The protein below binds the small molecule below.
Small molecule (SMILES): O=C(O)[C@H]1CCCC[C@H]1C(=O)N1CCc2ccccc2[C@H]1CN1C(=O)c2ccccc2C1=O

Binding-site contacts:
Ligand atom C28 contacts residue ASN70 of chain 1.A at 4.0 Å.
Ligand atom C3 contacts residue ARG98 of chain 1.B at 3.7 Å.
Ligand atom C14 contacts residue TYR255 of chain 1.B at 3.9 Å (hydrophobic).
Ligand atom C21 contacts residue ALA239 of chain 1.B at 3.9 Å (hydrophobic).
Ligand atom O33 contacts residue ARG98 of chain 1.B at 2.8 Å (salt-bridge).
Ligand atom C12 contacts residue TYR255 of chain 1.B at 3.9 Å (hydrophobic).
Ligand atom C15 contacts residue PHE260 of chain 1.B at 3.8 Å (hydrophobic).
Ligand atom C16 contacts residue TYR255 of chain 1.B at 4.0 Å (hydrophobic).
Ligand atom C1 contacts residue ALA239 of chain 1.B at 3.6 Å (hydrophobic).
Ligand atom C13 contacts residue TYR255 of chain 1.B at 3.7 Å (hydrophobic).
Ligand atom C17 contacts residue ASN70 of chain 1.A at 4.0 Å.
Ligand atom C9 contacts residue GLY286 of chain 1.B at 3.9 Å.
Ligand atom C10 contacts residue ALA239 of chain 1.B at 3.7 Å (hydrophobic).
Ligand atom C1 contacts residue ARG98 of chain 1.B at 3.8 Å.
Ligand atom C15 contacts residue TYR255 of chain 1.B at 3.9 Å (hydrophobic).
Ligand atom C12 contacts residue SER285 of chain 1.B at 3.9 Å.
Ligand atom C5 contacts residue ARG98 of chain 1.B at 4.0 Å.
Ligand atom C5 contacts residue ALA239 of chain 1.B at 3.6 Å (hydrophobic).
Ligand atom O22 contacts residue SER285 of chain 1.B at 2.7 Å (h-bond).
Ligand atom C2 contacts residue ARG98 of chain 1.B at 3.5 Å.
Ligand atom N11 contacts residue TYR255 of chain 1.B at 3.9 Å.
Ligand atom C4 contacts residue GLY192 of chain 1.B at 3.6 Å.
Ligand atom C19 contacts residue TYR255 of chain 1.B at 3.9 Å (hydrophobic).
Ligand atom C16 contacts residue PRO67 of chain 1.A at 4.0 Å (hydrophobic).
Ligand atom O33 contacts residue ASN97 of chain 1.B at 3.4 Å (h-bond).
Ligand atom C17 contacts residue TYR255 of chain 1.B at 3.7 Å (hydrophobic).
Ligand atom O32 contacts residue ASN97 of chain 1.B at 3.6 Å (h-bond).
Ligand atom C18 contacts residue TYR255 of chain 1.B at 3.9 Å (hydrophobic).
Ligand atom C27 contacts residue TYR17 of chain 1.B at 3.8 Å (hydrophobic).
Ligand atom C21 contacts residue ARG98 of chain 1.B at 3.9 Å.
Ligand atom O22 contacts residue TYR255 of chain 1.B at 4.0 Å.
Ligand atom C26 contacts residue TYR17 of chain 1.B at 3.6 Å (hydrophobic).
Ligand atom C31 contacts residue ARG98 of chain 1.B at 3.3 Å.
Ligand atom O32 contacts residue ARG98 of chain 1.B at 3.2 Å.
Ligand atom C31 contacts residue ASN97 of chain 1.B at 3.7 Å.
Ligand atom C3 contacts residue GLY145 of chain 1.B at 4.1 Å.
Ligand atom O22 contacts residue PHE260 of chain 1.B at 3.9 Å.
Ligand atom C2 contacts residue ALA239 of chain 1.B at 3.8 Å (hydrophobic).
Ligand atom C9 contacts residue GLY47 of chain 1.B at 3.8 Å.
Ligand atom C3 contacts residue ALA239 of chain 1.B at 4.0 Å (hydrophobic).

Sequence of chain 1.A:
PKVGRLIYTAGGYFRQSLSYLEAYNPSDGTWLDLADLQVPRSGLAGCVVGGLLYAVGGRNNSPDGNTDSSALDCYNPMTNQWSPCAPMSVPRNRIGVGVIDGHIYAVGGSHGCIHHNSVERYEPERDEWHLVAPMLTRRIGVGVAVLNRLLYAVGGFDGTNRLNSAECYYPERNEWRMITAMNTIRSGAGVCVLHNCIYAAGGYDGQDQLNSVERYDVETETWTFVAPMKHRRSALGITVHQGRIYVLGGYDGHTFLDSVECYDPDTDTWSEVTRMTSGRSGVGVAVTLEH

Sequence of chain 1.B:
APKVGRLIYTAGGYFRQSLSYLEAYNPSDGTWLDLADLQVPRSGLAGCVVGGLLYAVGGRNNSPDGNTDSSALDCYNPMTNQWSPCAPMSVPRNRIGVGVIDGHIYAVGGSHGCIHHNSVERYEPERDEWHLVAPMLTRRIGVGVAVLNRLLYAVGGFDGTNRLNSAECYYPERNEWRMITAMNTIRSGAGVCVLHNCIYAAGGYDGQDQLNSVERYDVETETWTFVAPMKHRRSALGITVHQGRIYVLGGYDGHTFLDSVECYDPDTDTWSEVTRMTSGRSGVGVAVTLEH